Sequence of chain 3.B:
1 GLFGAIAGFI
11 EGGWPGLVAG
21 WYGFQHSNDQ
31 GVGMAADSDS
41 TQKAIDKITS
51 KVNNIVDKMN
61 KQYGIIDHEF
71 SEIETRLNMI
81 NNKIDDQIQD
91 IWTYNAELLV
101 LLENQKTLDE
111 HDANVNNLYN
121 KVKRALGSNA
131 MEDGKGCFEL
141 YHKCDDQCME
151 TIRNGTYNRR

A small-molecule ligand and the protein it binds are described below.
Small molecule (SMILES): CC(=O)N[C@H]1[C@H](O[C@H]2[C@H](O)[C@@H](NC(C)=O)CO[C@@H]2CO)O[C@H](CO)[C@@H](O)[C@@H]1O

Binding-site contacts:
Ligand atom O5 contacts residue GLU150 of chain 3.B at 3.4 Å.
Ligand atom C5 contacts residue THR151 of chain 3.B at 3.9 Å.
Ligand atom O6 contacts residue GLN147 of chain 3.B at 3.7 Å.
Ligand atom C2 contacts residue ASN154 of chain 3.B at 2.5 Å.
Ligand atom C5 contacts residue ASN154 of chain 3.B at 3.7 Å.
Ligand atom O6 contacts residue GLU150 of chain 3.B at 3.6 Å.
Ligand atom C1 contacts residue ASN154 of chain 3.B at 1.4 Å.
Ligand atom C5 contacts residue THR156 of chain 3.B at 4.4 Å.
Ligand atom O5 contacts residue THR156 of chain 3.B at 4.2 Å.
Ligand atom O5 contacts residue THR151 of chain 3.B at 4.2 Å.
Ligand atom C1 contacts residue GLU150 of chain 3.B at 4.1 Å.
Ligand atom C2 contacts residue THR156 of chain 3.B at 4.3 Å.
Ligand atom C1 contacts residue THR156 of chain 3.B at 3.5 Å.
Ligand atom C3 contacts residue ASN154 of chain 3.B at 3.8 Å.
Ligand atom N2 contacts residue ASN154 of chain 3.B at 2.9 Å (h-bond).
Ligand atom O5 contacts residue ASN154 of chain 3.B at 2.4 Å (h-bond).
Ligand atom N2 contacts residue THR156 of chain 3.B at 3.8 Å.
Ligand atom C6 contacts residue GLN147 of chain 3.B at 4.0 Å.
Ligand atom C7 contacts residue THR156 of chain 3.B at 4.5 Å.
Ligand atom C4 contacts residue ASN154 of chain 3.B at 4.2 Å.
Ligand atom C8 contacts residue THR156 of chain 3.B at 4.1 Å.
Ligand atom C1 contacts residue THR151 of chain 3.B at 4.3 Å.
Ligand atom O7 contacts residue ASN154 of chain 3.B at 3.4 Å (h-bond).
Ligand atom C6 contacts residue THR151 of chain 3.B at 3.9 Å.
Ligand atom C7 contacts residue ASN154 of chain 3.B at 3.2 Å.
Ligand atom C8 contacts residue ASN154 of chain 3.B at 4.0 Å.
Ligand atom C6 contacts residue GLU150 of chain 3.B at 4.3 Å.